Binding-site contacts:
Ligand atom C6 contacts residue PHE360 of chain 2.A at 3.7 Å (hydrophobic).
Ligand atom C8 contacts residue PHE398 of chain 2.A at 3.2 Å (hydrophobic).
Ligand atom O10 contacts residue GLU373 of chain 2.A at 3.2 Å (salt-bridge).
Ligand atom O19 contacts residue HIS205 of chain 2.A at 3.1 Å (h-bond).
Ligand atom C23 contacts residue LYS400 of chain 2.A at 3.4 Å.
Ligand atom C23 contacts residue SER246 of chain 2.A at 3.8 Å.
Ligand atom C4 contacts residue PHE403 of chain 2.A at 3.7 Å (hydrophobic).
Ligand atom N16 contacts residue PHE398 of chain 2.A at 3.6 Å.
Ligand atom C3 contacts residue PHE398 of chain 2.A at 3.4 Å (hydrophobic).
Ligand atom C14 contacts residue PHE403 of chain 2.A at 3.6 Å (hydrophobic).
Ligand atom O19 contacts residue FE1 of chain 2.B at 2.2 Å.
Ligand atom C15 contacts residue FE1 of chain 2.B at 3.3 Å.
Ligand atom C9 contacts residue FE1 of chain 2.B at 3.8 Å.
Ligand atom C4 contacts residue GLY399 of chain 2.A at 3.4 Å.
Ligand atom C9 contacts residue PHE398 of chain 2.A at 3.4 Å (hydrophobic).
Ligand atom C24 contacts residue MET314 of chain 2.A at 3.4 Å (hydrophobic).
Ligand atom C3 contacts residue PHE360 of chain 2.A at 3.6 Å (hydrophobic).
Ligand atom O12 contacts residue LEU347 of chain 2.A at 3.8 Å.
Ligand atom C22 contacts residue PHE398 of chain 2.A at 3.5 Å (hydrophobic).
Ligand atom C3 contacts residue PHE403 of chain 2.A at 3.7 Å (hydrophobic).
Ligand atom C21 contacts residue PRO259 of chain 2.A at 3.8 Å (hydrophobic).
Ligand atom O10 contacts residue HIS287 of chain 2.A at 3.2 Å (h-bond).
Ligand atom C18 contacts residue PHE398 of chain 2.A at 3.8 Å (hydrophobic).
Ligand atom O12 contacts residue ASN402 of chain 2.A at 3.3 Å.
Ligand atom C22 contacts residue PRO259 of chain 2.A at 3.4 Å (hydrophobic).
Ligand atom C7 contacts residue PHE360 of chain 2.A at 3.7 Å (hydrophobic).
Ligand atom O19 contacts residue HIS287 of chain 2.A at 3.1 Å (h-bond).
Ligand atom C1 contacts residue PHE360 of chain 2.A at 3.3 Å (hydrophobic).
Ligand atom O10 contacts residue PHE360 of chain 2.A at 3.2 Å.
Ligand atom C8 contacts residue FE1 of chain 2.B at 3.4 Å.
Ligand atom O10 contacts residue FE1 of chain 2.B at 2.4 Å.
Ligand atom C3 contacts residue GLY399 of chain 2.A at 3.5 Å.
Ligand atom O13 contacts residue PHE360 of chain 2.A at 3.8 Å.
Ligand atom O12 contacts residue PHE403 of chain 2.A at 3.7 Å.
Ligand atom O30 contacts residue MET314 of chain 2.A at 3.6 Å.
Ligand atom C21 contacts residue ASN261 of chain 2.A at 3.2 Å.
Ligand atom C2 contacts residue PHE360 of chain 2.A at 3.3 Å (hydrophobic).
Ligand atom C15 contacts residue PHE398 of chain 2.A at 3.6 Å (hydrophobic).
Ligand atom C25 contacts residue PHE360 of chain 2.A at 3.5 Å (hydrophobic).
Ligand atom C18 contacts residue PHE403 of chain 2.A at 3.2 Å (hydrophobic).

This protein binds this small molecule.
Small molecule (SMILES): COc1ccc(-c2c(S(C)(=O)=O)ccc(C(=O)c3cnn(C(C)(C)C)c3O)c2C)cc1

Sequence of chain 2.A:
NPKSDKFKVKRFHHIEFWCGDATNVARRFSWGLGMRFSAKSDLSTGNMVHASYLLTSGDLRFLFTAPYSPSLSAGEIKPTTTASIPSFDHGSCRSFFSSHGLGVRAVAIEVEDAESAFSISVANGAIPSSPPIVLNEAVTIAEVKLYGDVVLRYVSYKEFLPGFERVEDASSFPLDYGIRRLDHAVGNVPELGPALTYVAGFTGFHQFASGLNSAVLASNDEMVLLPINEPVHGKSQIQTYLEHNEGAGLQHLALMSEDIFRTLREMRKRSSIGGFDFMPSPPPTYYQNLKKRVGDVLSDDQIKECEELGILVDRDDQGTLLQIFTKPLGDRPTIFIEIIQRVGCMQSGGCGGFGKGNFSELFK